Binding-site contacts:
Ligand atom C8 contacts residue ASN616 of chain 1.B at 4.4 Å.
Ligand atom O6 contacts residue GLN644 of chain 1.B at 4.1 Å.
Ligand atom O5 contacts residue ASN616 of chain 1.B at 2.4 Å (h-bond).
Ligand atom C1 contacts residue ASN616 of chain 1.B at 1.4 Å.
Ligand atom O7 contacts residue THR618 of chain 1.B at 3.9 Å.
Ligand atom C5 contacts residue ASN616 of chain 1.B at 3.7 Å.
Ligand atom C4 contacts residue ASN616 of chain 1.B at 4.2 Å.
Ligand atom N2 contacts residue ASN616 of chain 1.B at 2.9 Å (h-bond).
Ligand atom C2 contacts residue ASN616 of chain 1.B at 2.5 Å.
Ligand atom O7 contacts residue ASN616 of chain 1.B at 3.2 Å (h-bond).
Ligand atom C3 contacts residue ASN616 of chain 1.B at 3.8 Å.
Ligand atom C7 contacts residue ASN616 of chain 1.B at 3.2 Å.

Sequence of chain 1.B:
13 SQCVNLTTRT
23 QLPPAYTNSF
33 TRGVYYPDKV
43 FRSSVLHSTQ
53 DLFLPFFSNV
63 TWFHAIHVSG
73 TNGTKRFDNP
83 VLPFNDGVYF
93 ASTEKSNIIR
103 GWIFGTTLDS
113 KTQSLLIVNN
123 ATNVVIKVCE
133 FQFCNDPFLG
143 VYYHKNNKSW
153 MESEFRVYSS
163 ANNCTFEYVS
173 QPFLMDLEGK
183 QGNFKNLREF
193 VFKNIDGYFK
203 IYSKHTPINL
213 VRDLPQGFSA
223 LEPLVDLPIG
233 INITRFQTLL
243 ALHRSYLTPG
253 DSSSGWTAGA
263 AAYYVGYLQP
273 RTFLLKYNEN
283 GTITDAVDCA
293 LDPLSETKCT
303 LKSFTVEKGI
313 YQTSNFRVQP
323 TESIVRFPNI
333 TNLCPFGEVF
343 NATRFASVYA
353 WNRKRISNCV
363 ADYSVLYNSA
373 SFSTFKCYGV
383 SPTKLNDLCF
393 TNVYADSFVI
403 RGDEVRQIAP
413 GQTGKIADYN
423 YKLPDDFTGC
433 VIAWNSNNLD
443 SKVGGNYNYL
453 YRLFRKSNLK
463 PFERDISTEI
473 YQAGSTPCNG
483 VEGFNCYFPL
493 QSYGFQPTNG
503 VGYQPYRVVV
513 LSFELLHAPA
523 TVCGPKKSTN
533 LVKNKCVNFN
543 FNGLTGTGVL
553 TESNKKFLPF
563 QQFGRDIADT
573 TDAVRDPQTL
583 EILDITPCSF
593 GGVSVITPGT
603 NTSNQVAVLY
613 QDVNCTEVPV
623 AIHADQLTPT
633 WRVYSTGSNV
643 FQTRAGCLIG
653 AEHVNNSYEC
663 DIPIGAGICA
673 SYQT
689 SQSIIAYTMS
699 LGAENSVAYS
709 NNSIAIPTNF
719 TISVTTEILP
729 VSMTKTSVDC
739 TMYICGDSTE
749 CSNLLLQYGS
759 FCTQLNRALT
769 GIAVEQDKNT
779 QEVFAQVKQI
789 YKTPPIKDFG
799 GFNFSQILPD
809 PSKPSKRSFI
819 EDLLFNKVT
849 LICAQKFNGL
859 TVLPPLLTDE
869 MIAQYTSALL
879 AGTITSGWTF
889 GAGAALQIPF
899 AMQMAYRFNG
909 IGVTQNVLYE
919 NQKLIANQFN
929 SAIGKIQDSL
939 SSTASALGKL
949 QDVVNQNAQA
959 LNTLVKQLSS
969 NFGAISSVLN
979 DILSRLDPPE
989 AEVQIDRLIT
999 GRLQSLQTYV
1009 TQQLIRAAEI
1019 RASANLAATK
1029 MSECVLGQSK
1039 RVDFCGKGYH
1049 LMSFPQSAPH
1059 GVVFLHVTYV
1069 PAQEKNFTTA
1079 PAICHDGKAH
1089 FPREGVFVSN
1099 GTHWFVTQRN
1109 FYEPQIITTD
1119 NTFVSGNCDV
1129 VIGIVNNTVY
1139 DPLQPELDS

The protein below binds the small molecule below.
Small molecule (SMILES): CC(=O)N[C@@H]1[C@@H](O)[C@H](O)[C@@H](CO)O[C@H]1O